Binding-site contacts:
Ligand atom C7 contacts residue GLU123 of chain 1.D at 4.3 Å.
Ligand atom C8 contacts residue GLU123 of chain 1.D at 3.0 Å.
Ligand atom C7 contacts residue ASN126 of chain 1.D at 3.4 Å.
Ligand atom C4 contacts residue ASN126 of chain 1.D at 4.2 Å.
Ligand atom C2 contacts residue ASN126 of chain 1.D at 2.5 Å.
Ligand atom O5 contacts residue ASN126 of chain 1.D at 2.4 Å (h-bond).
Ligand atom C3 contacts residue ASN126 of chain 1.D at 3.8 Å.
Ligand atom C1 contacts residue ASN126 of chain 1.D at 1.5 Å.
Ligand atom C7 contacts residue LYS122 of chain 1.D at 4.5 Å.
Ligand atom N2 contacts residue ASN126 of chain 1.D at 2.8 Å (h-bond).
Ligand atom C8 contacts residue SER125 of chain 1.D at 4.5 Å.
Ligand atom C8 contacts residue ASN126 of chain 1.D at 3.6 Å.
Ligand atom O7 contacts residue ASN126 of chain 1.D at 3.7 Å.
Ligand atom O7 contacts residue TYR127 of chain 1.D at 3.8 Å.
Ligand atom C8 contacts residue TYR127 of chain 1.D at 4.3 Å (hydrophobic).
Ligand atom C8 contacts residue LYS122 of chain 1.D at 3.3 Å.
Ligand atom C8 contacts residue ILE124 of chain 1.D at 4.3 Å (hydrophobic).
Ligand atom C5 contacts residue ASN126 of chain 1.D at 3.7 Å.

Sequence of chain 1.D:
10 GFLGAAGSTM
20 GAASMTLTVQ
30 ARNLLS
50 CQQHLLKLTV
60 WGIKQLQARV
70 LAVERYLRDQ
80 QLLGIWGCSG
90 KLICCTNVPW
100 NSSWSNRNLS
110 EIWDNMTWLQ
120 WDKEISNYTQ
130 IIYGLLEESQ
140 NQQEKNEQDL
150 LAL

A protein and the small-molecule ligand that binds it are described below.
Small molecule (SMILES): CC(=O)N[C@@H]1[C@@H](O)[C@H](O)[C@@H](CO)O[C@H]1O